Binding-site contacts:
Ligand atom CAH contacts residue NAP1 of chain 1.L at 3.5 Å.
Ligand atom C6 contacts residue TYR194 of chain 1.C at 3.8 Å (hydrophobic).
Ligand atom CAQ contacts residue NAP1 of chain 1.L at 3.5 Å.
Ligand atom C6 contacts residue PHE117 of chain 1.C at 3.5 Å (hydrophobic).
Ligand atom CAH contacts residue LEU228 of chain 1.C at 3.6 Å (hydrophobic).
Ligand atom CAJ contacts residue PHE117 of chain 1.C at 3.8 Å (hydrophobic).
Ligand atom NAM contacts residue NAP1 of chain 1.L at 3.3 Å (h-bond).
Ligand atom NAB contacts residue TYR194 of chain 1.C at 2.8 Å (h-bond).
Ligand atom C4 contacts residue PHE117 of chain 1.C at 3.6 Å (hydrophobic).
Ligand atom N1 contacts residue NAP1 of chain 1.L at 2.8 Å (h-bond).
Ligand atom C2 contacts residue SER115 of chain 1.C at 3.8 Å.
Ligand atom CAI contacts residue NAP1 of chain 1.L at 3.5 Å.
Ligand atom N1 contacts residue PHE117 of chain 1.C at 3.5 Å.
Ligand atom C2 contacts residue NAP1 of chain 1.L at 3.3 Å.
Ligand atom CAJ contacts residue NAP1 of chain 1.L at 3.5 Å.
Ligand atom NAB contacts residue ASP181 of chain 1.C at 3.9 Å.
Ligand atom N3 contacts residue PHE117 of chain 1.C at 3.7 Å.
Ligand atom CAG contacts residue VAL226 of chain 1.C at 3.9 Å (hydrophobic).
Ligand atom NAB contacts residue PHE117 of chain 1.C at 3.6 Å.
Ligand atom C6 contacts residue NAP1 of chain 1.L at 3.7 Å.
Ligand atom CAE contacts residue VAL226 of chain 1.C at 3.9 Å (hydrophobic).
Ligand atom CAD contacts residue TRP241 of chain 1.C at 3.5 Å (hydrophobic).
Ligand atom C4 contacts residue NAP1 of chain 1.L at 3.2 Å.
Ligand atom NAM contacts residue ARG34 of chain 1.C at 3.3 Å (salt-bridge).
Ligand atom NAA contacts residue SER115 of chain 1.C at 2.8 Å (h-bond).
Ligand atom CAH contacts residue PHE117 of chain 1.C at 4.0 Å (hydrophobic).
Ligand atom CAE contacts residue GLY225 of chain 1.C at 3.6 Å.
Ligand atom N1 contacts residue TYR194 of chain 1.C at 3.8 Å.
Ligand atom C2 contacts residue PHE117 of chain 1.C at 3.3 Å (hydrophobic).
Ligand atom C5 contacts residue NAP1 of chain 1.L at 3.9 Å.
Ligand atom N3 contacts residue NAP1 of chain 1.L at 2.6 Å (h-bond).
Ligand atom NAA contacts residue NAP1 of chain 1.L at 3.1 Å (h-bond).
Ligand atom NAA contacts residue PHE117 of chain 1.C at 3.6 Å.
Ligand atom CAG contacts residue GLY225 of chain 1.C at 3.4 Å.
Ligand atom C5 contacts residue PHE117 of chain 1.C at 3.6 Å (hydrophobic).
Ligand atom CAC contacts residue TRP241 of chain 1.C at 3.6 Å (hydrophobic).
Ligand atom NAB contacts residue NAP1 of chain 1.L at 3.6 Å.
Ligand atom CAH contacts residue PRO230 of chain 1.C at 3.7 Å (hydrophobic).
Ligand atom CAH contacts residue ARG34 of chain 1.C at 3.8 Å.
Ligand atom CAQ contacts residue PHE117 of chain 1.C at 3.6 Å (hydrophobic).

Sequence of chain 1.C:
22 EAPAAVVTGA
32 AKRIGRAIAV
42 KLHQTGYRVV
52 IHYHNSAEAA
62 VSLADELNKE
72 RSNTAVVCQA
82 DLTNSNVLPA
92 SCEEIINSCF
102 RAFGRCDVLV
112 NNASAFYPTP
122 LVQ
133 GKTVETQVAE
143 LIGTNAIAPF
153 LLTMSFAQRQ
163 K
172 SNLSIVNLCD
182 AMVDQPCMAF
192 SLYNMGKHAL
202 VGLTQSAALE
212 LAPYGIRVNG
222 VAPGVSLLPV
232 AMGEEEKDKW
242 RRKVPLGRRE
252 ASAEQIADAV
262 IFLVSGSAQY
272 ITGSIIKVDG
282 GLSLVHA

The protein below binds the small molecule below.
Small molecule (SMILES): Nc1nc(N)c2c(CCc3ccccc3)c[nH]c2n1